Sequence of chain 1.E:
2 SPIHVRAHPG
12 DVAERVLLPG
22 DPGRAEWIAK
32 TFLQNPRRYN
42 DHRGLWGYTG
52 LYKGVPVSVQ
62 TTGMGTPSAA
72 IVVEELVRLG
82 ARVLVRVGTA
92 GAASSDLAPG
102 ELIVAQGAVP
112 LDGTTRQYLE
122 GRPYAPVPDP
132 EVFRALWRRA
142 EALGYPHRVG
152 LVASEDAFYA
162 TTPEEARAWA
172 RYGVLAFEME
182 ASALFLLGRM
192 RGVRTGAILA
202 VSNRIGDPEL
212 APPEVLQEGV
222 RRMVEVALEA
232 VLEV

A protein and the small-molecule ligand that binds it are described below.
Small molecule (SMILES): Nc1ncnc2c1ncn2[C@@H]1O[C@H](CO)[C@@H](O)[C@H]1O

Sequence of chain 1.F:
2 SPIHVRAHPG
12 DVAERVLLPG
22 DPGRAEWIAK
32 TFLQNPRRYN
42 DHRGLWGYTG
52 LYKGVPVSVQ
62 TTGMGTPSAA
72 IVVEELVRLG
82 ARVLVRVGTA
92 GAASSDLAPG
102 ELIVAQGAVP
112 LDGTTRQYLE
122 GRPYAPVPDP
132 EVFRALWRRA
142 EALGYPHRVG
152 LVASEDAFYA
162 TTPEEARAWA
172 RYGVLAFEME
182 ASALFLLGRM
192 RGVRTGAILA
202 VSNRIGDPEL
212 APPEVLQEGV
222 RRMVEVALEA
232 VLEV

Binding-site contacts:
Ligand atom C4' contacts residue ARG44 of chain 1.E at 3.6 Å.
Ligand atom C5' contacts residue PHE159 of chain 1.F at 3.7 Å (hydrophobic).
Ligand atom N7 contacts residue GLY92 of chain 1.F at 3.4 Å (h-bond).
Ligand atom C4 contacts residue PHE178 of chain 1.F at 3.7 Å (hydrophobic).
Ligand atom N6 contacts residue ILE206 of chain 1.F at 3.3 Å.
Ligand atom N1 contacts residue PHE159 of chain 1.F at 3.6 Å.
Ligand atom O2' contacts residue GLU181 of chain 1.F at 2.8 Å (salt-bridge).
Ligand atom N1 contacts residue GLU156 of chain 1.F at 3.4 Å (salt-bridge).
Ligand atom O5' contacts residue HIS5 of chain 1.E at 2.9 Å (h-bond).
Ligand atom N6 contacts residue ASN204 of chain 1.F at 3.1 Å (h-bond).
Ligand atom C6 contacts residue PHE159 of chain 1.F at 3.5 Å (hydrophobic).
Ligand atom C4' contacts residue SO41 of chain 1.R at 3.7 Å.
Ligand atom C2 contacts residue PHE159 of chain 1.F at 3.5 Å (hydrophobic).
Ligand atom C5 contacts residue PHE159 of chain 1.F at 3.6 Å (hydrophobic).
Ligand atom C2 contacts residue GLU156 of chain 1.F at 3.2 Å.
Ligand atom O2' contacts residue MET180 of chain 1.F at 2.8 Å (h-bond).
Ligand atom C1' contacts residue THR90 of chain 1.F at 3.1 Å.
Ligand atom O2' contacts residue ARG87 of chain 1.F at 3.1 Å (salt-bridge).
Ligand atom C5 contacts residue GLY92 of chain 1.F at 3.5 Å.
Ligand atom C8 contacts residue ASN204 of chain 1.F at 3.6 Å.
Ligand atom C2' contacts residue SO41 of chain 1.R at 3.5 Å.
Ligand atom O4' contacts residue ARG44 of chain 1.E at 3.6 Å.
Ligand atom C3' contacts residue MET180 of chain 1.F at 3.7 Å (hydrophobic).
Ligand atom C5' contacts residue HIS5 of chain 1.E at 3.3 Å.
Ligand atom C1' contacts residue SO41 of chain 1.R at 3.3 Å.
Ligand atom C8 contacts residue ALA91 of chain 1.F at 3.5 Å (hydrophobic).
Ligand atom N7 contacts residue ALA91 of chain 1.F at 3.4 Å.
Ligand atom C8 contacts residue THR90 of chain 1.F at 3.6 Å.
Ligand atom O5' contacts residue ARG44 of chain 1.E at 3.5 Å (salt-bridge).
Ligand atom N7 contacts residue ASN204 of chain 1.F at 2.8 Å (h-bond).
Ligand atom O2' contacts residue THR90 of chain 1.F at 3.7 Å.
Ligand atom O4' contacts residue THR90 of chain 1.F at 3.1 Å (h-bond).
Ligand atom O2' contacts residue GLU179 of chain 1.F at 3.4 Å.
Ligand atom O2' contacts residue SO41 of chain 1.R at 3.1 Å (h-bond).
Ligand atom C2' contacts residue MET180 of chain 1.F at 3.4 Å (hydrophobic).
Ligand atom N6 contacts residue GLY92 of chain 1.F at 3.5 Å.
Ligand atom O4' contacts residue SO41 of chain 1.R at 3.1 Å (h-bond).
Ligand atom O3' contacts residue GLU181 of chain 1.F at 2.8 Å (salt-bridge).
Ligand atom N9 contacts residue THR90 of chain 1.F at 3.6 Å.
Ligand atom O3' contacts residue SO41 of chain 1.R at 2.9 Å (h-bond).